Binding-site contacts:
Ligand atom C15 contacts residue ASN78 of chain 1.A at 3.5 Å.
Ligand atom O contacts residue ALA43 of chain 1.A at 3.2 Å.
Ligand atom C10 contacts residue VAL121 of chain 1.A at 3.9 Å (hydrophobic).
Ligand atom O2 contacts residue LEU208 of chain 1.A at 3.7 Å.
Ligand atom C11 contacts residue ILE96 of chain 1.A at 4.0 Å (hydrophobic).
Ligand atom C6 contacts residue ILE40 of chain 1.A at 3.6 Å (hydrophobic).
Ligand atom C1 contacts residue PHE85 of chain 1.A at 3.5 Å (hydrophobic).
Ligand atom C contacts residue GLN47 of chain 1.A at 4.0 Å.
Ligand atom C17 contacts residue LEU81 of chain 1.A at 3.8 Å (hydrophobic).
Ligand atom C15 contacts residue PHE85 of chain 1.A at 4.0 Å (hydrophobic).
Ligand atom C2 contacts residue PHE85 of chain 1.A at 3.5 Å (hydrophobic).
Ligand atom C16 contacts residue ASN78 of chain 1.A at 3.4 Å.
Ligand atom C3 contacts residue PHE85 of chain 1.A at 3.5 Å (hydrophobic).
Ligand atom C14 contacts residue CYS204 of chain 1.A at 3.8 Å (hydrophobic).
Ligand atom C3 contacts residue ALA44 of chain 1.A at 3.8 Å (hydrophobic).
Ligand atom C14 contacts residue ILE40 of chain 1.A at 3.7 Å (hydrophobic).
Ligand atom C contacts residue ARG88 of chain 1.A at 3.6 Å.
Ligand atom O1 contacts residue ALA99 of chain 1.A at 3.5 Å.
Ligand atom C4 contacts residue PHE85 of chain 1.A at 3.5 Å (hydrophobic).
Ligand atom C contacts residue PHE85 of chain 1.A at 4.0 Å (hydrophobic).
Ligand atom C7 contacts residue PHE85 of chain 1.A at 4.0 Å (hydrophobic).
Ligand atom C14 contacts residue LEU208 of chain 1.A at 3.9 Å (hydrophobic).
Ligand atom C4 contacts residue ILE40 of chain 1.A at 3.9 Å (hydrophobic).
Ligand atom O contacts residue LEU98 of chain 1.A at 3.3 Å.
Ligand atom O1 contacts residue PHE85 of chain 1.A at 3.8 Å.
Ligand atom O contacts residue ARG88 of chain 1.A at 3.7 Å.
Ligand atom C17 contacts residue PHE85 of chain 1.A at 3.8 Å (hydrophobic).
Ligand atom O contacts residue ALA99 of chain 1.A at 2.8 Å (h-bond).
Ligand atom C contacts residue ALA99 of chain 1.A at 3.6 Å (hydrophobic).
Ligand atom C17 contacts residue ALA44 of chain 1.A at 3.6 Å (hydrophobic).
Ligand atom C11 contacts residue ILE40 of chain 1.A at 3.9 Å (hydrophobic).
Ligand atom O1 contacts residue GLN47 of chain 1.A at 3.4 Å.
Ligand atom C10 contacts residue ILE96 of chain 1.A at 3.8 Å (hydrophobic).
Ligand atom C5 contacts residue PHE85 of chain 1.A at 3.7 Å (hydrophobic).
Ligand atom O2 contacts residue CYS204 of chain 1.A at 3.2 Å.
Ligand atom O1 contacts residue ARG88 of chain 1.A at 2.9 Å (salt-bridge).
Ligand atom C13 contacts residue CYS204 of chain 1.A at 3.9 Å (hydrophobic).
Ligand atom C2 contacts residue ALA44 of chain 1.A at 3.9 Å (hydrophobic).
Ligand atom O2 contacts residue ASN78 of chain 1.A at 2.8 Å (h-bond).
Ligand atom C5 contacts residue ILE40 of chain 1.A at 4.0 Å (hydrophobic).

A protein and the small-molecule ligand that binds it are described below.
Small molecule (SMILES): CC(C)c1cccc(-c2cc(/C=C/C(=O)O)ccc2O)c1

Sequence of chain 1.A:
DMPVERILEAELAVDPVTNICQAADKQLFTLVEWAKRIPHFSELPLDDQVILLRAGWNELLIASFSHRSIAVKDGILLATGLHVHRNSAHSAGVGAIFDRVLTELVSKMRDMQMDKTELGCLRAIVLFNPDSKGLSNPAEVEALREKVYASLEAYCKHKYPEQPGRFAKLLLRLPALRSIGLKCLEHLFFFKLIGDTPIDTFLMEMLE